The small molecule below binds the protein below.
Small molecule (SMILES): CC(=O)N[C@H]1[C@H](O[C@H]2[C@H](O)[C@@H](NC(C)=O)CO[C@@H]2CO)O[C@H](CO)[C@@H](O[C@@H]2O[C@H](CO)[C@@H](O)[C@H](O[C@H]3O[C@H](CO)[C@@H](O)[C@H](O)[C@@H]3O)[C@@H]2O)[C@@H]1O

Sequence of chain 2.E:
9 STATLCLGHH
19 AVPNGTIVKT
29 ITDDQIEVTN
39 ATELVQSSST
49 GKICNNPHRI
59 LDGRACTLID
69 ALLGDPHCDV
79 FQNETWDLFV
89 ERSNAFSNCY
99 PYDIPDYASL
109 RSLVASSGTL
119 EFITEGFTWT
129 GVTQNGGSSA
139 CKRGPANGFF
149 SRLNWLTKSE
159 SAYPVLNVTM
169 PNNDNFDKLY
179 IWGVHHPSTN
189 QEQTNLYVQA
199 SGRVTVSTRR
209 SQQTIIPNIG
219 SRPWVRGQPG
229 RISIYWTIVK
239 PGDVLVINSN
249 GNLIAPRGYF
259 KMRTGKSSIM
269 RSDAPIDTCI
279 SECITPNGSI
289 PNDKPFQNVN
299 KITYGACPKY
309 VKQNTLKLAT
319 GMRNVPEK

Binding-site contacts:
Ligand atom C5 contacts residue ASN165 of chain 2.E at 3.6 Å.
Ligand atom C2 contacts residue ASN165 of chain 2.E at 2.4 Å.
Ligand atom C4 contacts residue ASN165 of chain 2.E at 4.2 Å.
Ligand atom C8 contacts residue ARG207 of chain 2.E at 4.5 Å.
Ligand atom C3 contacts residue ASN165 of chain 2.E at 3.8 Å.
Ligand atom N2 contacts residue ASN165 of chain 2.E at 2.8 Å (h-bond).
Ligand atom C6 contacts residue THR167 of chain 2.E at 2.8 Å.
Ligand atom C5 contacts residue THR167 of chain 2.E at 3.8 Å.
Ligand atom O7 contacts residue ASN165 of chain 2.E at 4.0 Å.
Ligand atom C1 contacts residue ASN165 of chain 2.E at 1.4 Å.
Ligand atom O5 contacts residue THR167 of chain 2.E at 3.6 Å (h-bond).
Ligand atom C8 contacts residue VAL242 of chain 2.E at 4.1 Å (hydrophobic).
Ligand atom C7 contacts residue ASN165 of chain 2.E at 3.7 Å.
Ligand atom O6 contacts residue THR167 of chain 2.E at 2.6 Å (h-bond).
Ligand atom C6 contacts residue VAL244 of chain 2.E at 4.3 Å (hydrophobic).
Ligand atom O5 contacts residue ASN165 of chain 2.E at 2.3 Å (h-bond).